Binding-site contacts:
Ligand atom O2P contacts residue THR349 of chain 1.E at 3.8 Å.
Ligand atom O4 contacts residue TYR437 of chain 1.E at 2.9 Å (h-bond).
Ligand atom O5 contacts residue LEU347 of chain 1.E at 3.6 Å (h-bond).
Ligand atom O5P contacts residue SER435 of chain 1.E at 2.9 Å (h-bond).
Ligand atom C5 contacts residue GLY434 of chain 1.E at 3.3 Å.
Ligand atom O3P contacts residue TRP398 of chain 1.E at 2.7 Å (h-bond).
Ligand atom O6P contacts residue GLY436 of chain 1.E at 2.9 Å (h-bond).
Ligand atom O2 contacts residue GLY430 of chain 1.E at 3.5 Å (h-bond).
Ligand atom O3 contacts residue TRP398 of chain 1.E at 3.5 Å.
Ligand atom O6P contacts residue SER435 of chain 1.E at 3.4 Å (h-bond).
Ligand atom O3 contacts residue GLY430 of chain 1.E at 3.1 Å.
Ligand atom O5P contacts residue THR349 of chain 1.E at 3.3 Å (h-bond).
Ligand atom P2 contacts residue SER353 of chain 1.E at 3.6 Å.
Ligand atom P2 contacts residue THR349 of chain 1.E at 3.6 Å.
Ligand atom O3 contacts residue ARG432 of chain 1.E at 2.9 Å (salt-bridge).
Ligand atom C6 contacts residue LEU347 of chain 1.E at 3.6 Å (hydrophobic).
Ligand atom O4 contacts residue ARG432 of chain 1.E at 3.8 Å.
Ligand atom C6 contacts residue SER353 of chain 1.E at 3.8 Å.
Ligand atom O4 contacts residue GLY434 of chain 1.E at 2.6 Å (h-bond).
Ligand atom P2 contacts residue THR348 of chain 1.E at 3.5 Å.
Ligand atom O2 contacts residue LEU347 of chain 1.E at 3.5 Å.
Ligand atom O2P contacts residue GLY434 of chain 1.E at 2.9 Å (h-bond).
Ligand atom O4P contacts residue SER353 of chain 1.E at 2.9 Å (h-bond).
Ligand atom O4 contacts residue THR438 of chain 1.E at 3.5 Å (h-bond).
Ligand atom C3 contacts residue GLY434 of chain 1.E at 3.6 Å.
Ligand atom O3P contacts residue PRO433 of chain 1.E at 3.6 Å.
Ligand atom O6 contacts residue THR348 of chain 1.E at 3.5 Å.
Ligand atom O5P contacts residue THR348 of chain 1.E at 3.8 Å.
Ligand atom O1P contacts residue ARG405 of chain 1.E at 2.4 Å (salt-bridge).
Ligand atom O4P contacts residue THR348 of chain 1.E at 2.5 Å (h-bond).
Ligand atom O6P contacts residue SER353 of chain 1.E at 3.6 Å.
Ligand atom O5P contacts residue THR350 of chain 1.E at 2.8 Å (h-bond).
Ligand atom C3 contacts residue ARG432 of chain 1.E at 3.4 Å.
Ligand atom P2 contacts residue SER435 of chain 1.E at 3.7 Å.
Ligand atom C4 contacts residue GLY434 of chain 1.E at 3.3 Å.
Ligand atom O3P contacts residue ARG405 of chain 1.E at 3.1 Å (salt-bridge).
Ligand atom O4P contacts residue ARG352 of chain 1.E at 3.6 Å.
Ligand atom O6 contacts residue THR349 of chain 1.E at 3.1 Å (h-bond).
Ligand atom C6 contacts residue THR438 of chain 1.E at 3.2 Å.
Ligand atom P1 contacts residue ARG405 of chain 1.E at 3.5 Å.

Sequence of chain 1.E:
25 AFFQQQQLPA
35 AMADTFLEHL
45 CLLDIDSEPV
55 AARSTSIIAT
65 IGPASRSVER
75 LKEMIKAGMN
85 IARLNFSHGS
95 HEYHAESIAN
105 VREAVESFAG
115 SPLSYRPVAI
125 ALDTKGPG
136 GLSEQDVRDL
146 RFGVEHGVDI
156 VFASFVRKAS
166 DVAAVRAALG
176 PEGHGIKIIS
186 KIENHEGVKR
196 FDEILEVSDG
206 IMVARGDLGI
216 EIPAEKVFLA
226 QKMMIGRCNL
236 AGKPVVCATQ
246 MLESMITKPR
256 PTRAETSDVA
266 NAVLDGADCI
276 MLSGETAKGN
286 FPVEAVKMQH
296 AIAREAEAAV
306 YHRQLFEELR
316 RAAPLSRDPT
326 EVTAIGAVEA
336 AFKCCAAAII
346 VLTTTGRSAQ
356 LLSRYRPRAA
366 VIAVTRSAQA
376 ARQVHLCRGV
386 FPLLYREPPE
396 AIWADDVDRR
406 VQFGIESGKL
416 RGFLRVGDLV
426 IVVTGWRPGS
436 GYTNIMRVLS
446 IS

The protein below binds the small molecule below.
Small molecule (SMILES): O=P(O)(O)OC[C@H]1O[C@](O)(COP(=O)(O)O)[C@@H](O)[C@@H]1O